A small-molecule ligand and the protein it binds are described below.
Small molecule (SMILES): O=C(N[C@@H](Cn1ccnc1)c1ccc(Cl)cc1Cl)c1ccc(-c2nnc(-c3ccccc3)o2)cc1

Sequence of chain 1.A:
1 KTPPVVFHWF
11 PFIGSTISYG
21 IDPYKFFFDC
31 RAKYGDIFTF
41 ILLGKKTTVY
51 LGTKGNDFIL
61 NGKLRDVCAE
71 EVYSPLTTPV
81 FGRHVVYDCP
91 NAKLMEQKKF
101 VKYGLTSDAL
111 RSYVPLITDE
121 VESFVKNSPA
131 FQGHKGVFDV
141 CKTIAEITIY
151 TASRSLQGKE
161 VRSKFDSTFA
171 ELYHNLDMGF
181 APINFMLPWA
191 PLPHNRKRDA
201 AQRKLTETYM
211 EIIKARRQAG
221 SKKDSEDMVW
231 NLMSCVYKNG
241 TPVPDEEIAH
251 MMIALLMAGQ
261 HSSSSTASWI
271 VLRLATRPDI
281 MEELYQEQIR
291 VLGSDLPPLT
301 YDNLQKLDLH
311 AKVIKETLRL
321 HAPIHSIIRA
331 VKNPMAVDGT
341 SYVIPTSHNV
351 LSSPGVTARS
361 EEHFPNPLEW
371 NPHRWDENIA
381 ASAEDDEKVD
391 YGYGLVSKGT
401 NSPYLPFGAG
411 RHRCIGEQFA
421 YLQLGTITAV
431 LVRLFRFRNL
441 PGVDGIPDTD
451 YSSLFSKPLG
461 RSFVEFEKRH

Binding-site contacts:
Ligand atom N5 contacts residue TYR73 of chain 1.A at 3.6 Å.
Ligand atom C15 contacts residue LEU454 of chain 1.A at 3.0 Å (hydrophobic).
Ligand atom C19 contacts residue TYR73 of chain 1.A at 3.4 Å (hydrophobic).
Ligand atom C22 contacts residue VAL72 of chain 1.A at 3.9 Å (hydrophobic).
Ligand atom N4 contacts residue LEU76 of chain 1.A at 3.7 Å.
Ligand atom C20 contacts residue VAL72 of chain 1.A at 3.9 Å (hydrophobic).
Ligand atom CL1 contacts residue HEM1 of chain 1.C at 3.8 Å.
Ligand atom O1 contacts residue HIS261 of chain 1.A at 3.7 Å.
Ligand atom O2 contacts residue PHE185 of chain 1.A at 3.8 Å.
Ligand atom CL2 contacts residue MET257 of chain 1.A at 3.6 Å.
Ligand atom C4 contacts residue ALA258 of chain 1.A at 3.5 Å (hydrophobic).
Ligand atom N4 contacts residue TYR73 of chain 1.A at 3.2 Å.
Ligand atom O2 contacts residue TYR73 of chain 1.A at 3.9 Å.
Ligand atom CL1 contacts residue VAL86 of chain 1.A at 3.9 Å.
Ligand atom C16 contacts residue TYR73 of chain 1.A at 3.9 Å (hydrophobic).
Ligand atom C5 contacts residue ALA258 of chain 1.A at 3.5 Å (hydrophobic).
Ligand atom C19 contacts residue LEU454 of chain 1.A at 3.9 Å (hydrophobic).
Ligand atom C25 contacts residue ILE328 of chain 1.A at 3.9 Å (hydrophobic).
Ligand atom CL2 contacts residue PHE81 of chain 1.A at 3.6 Å.
Ligand atom C17 contacts residue TYR73 of chain 1.A at 3.5 Å (hydrophobic).
Ligand atom CL1 contacts residue ALA254 of chain 1.A at 3.8 Å.
Ligand atom O2 contacts residue LEU454 of chain 1.A at 3.4 Å.
Ligand atom C12 contacts residue PHE81 of chain 1.A at 3.7 Å (hydrophobic).
Ligand atom C26 contacts residue ILE328 of chain 1.A at 3.8 Å (hydrophobic).
Ligand atom C26 contacts residue PHE185 of chain 1.A at 3.7 Å (hydrophobic).
Ligand atom C14 contacts residue PHE180 of chain 1.A at 3.8 Å (hydrophobic).
Ligand atom C5 contacts residue HEM1 of chain 1.C at 2.9 Å.
Ligand atom C16 contacts residue LEU454 of chain 1.A at 3.6 Å (hydrophobic).
Ligand atom N3 contacts residue HEM1 of chain 1.C at 2.0 Å.
Ligand atom C11 contacts residue PHE81 of chain 1.A at 3.5 Å (hydrophobic).
Ligand atom C11 contacts residue ALA254 of chain 1.A at 3.4 Å (hydrophobic).
Ligand atom C5 contacts residue SER262 of chain 1.A at 3.9 Å.
Ligand atom C12 contacts residue ALA258 of chain 1.A at 3.7 Å (hydrophobic).
Ligand atom C17 contacts residue THR77 of chain 1.A at 3.9 Å.
Ligand atom N5 contacts residue VAL72 of chain 1.A at 3.1 Å (h-bond).
Ligand atom C11 contacts residue ALA258 of chain 1.A at 3.6 Å (hydrophobic).
Ligand atom C6 contacts residue HEM1 of chain 1.C at 3.0 Å.
Ligand atom CL2 contacts residue ALA258 of chain 1.A at 3.5 Å.
Ligand atom C14 contacts residue LEU454 of chain 1.A at 3.6 Å (hydrophobic).
Ligand atom C21 contacts residue PHE185 of chain 1.A at 3.9 Å (hydrophobic).